Sequence of chain 1.C:
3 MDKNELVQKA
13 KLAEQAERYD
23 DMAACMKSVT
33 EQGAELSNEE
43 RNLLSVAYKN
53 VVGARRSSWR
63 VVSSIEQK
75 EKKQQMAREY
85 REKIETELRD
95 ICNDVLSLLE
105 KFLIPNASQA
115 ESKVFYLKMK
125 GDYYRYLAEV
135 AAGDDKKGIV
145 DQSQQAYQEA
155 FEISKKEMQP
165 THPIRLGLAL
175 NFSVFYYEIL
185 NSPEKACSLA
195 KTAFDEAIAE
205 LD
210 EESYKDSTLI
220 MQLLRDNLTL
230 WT

Binding-site contacts:
Ligand atom O contacts residue LYS51 of chain 1.C at 3.7 Å.
Ligand atom C contacts residue ASN52 of chain 1.C at 3.7 Å.
Ligand atom O2P contacts residue ARG129 of chain 1.C at 2.9 Å (salt-bridge).
Ligand atom O contacts residue ASN226 of chain 1.C at 3.0 Å (h-bond).
Ligand atom CE contacts residue ARG62 of chain 1.C at 3.9 Å.
Ligand atom CA contacts residue ASN175 of chain 1.C at 3.8 Å.
Ligand atom C contacts residue ASN175 of chain 1.C at 3.6 Å.
Ligand atom CD1 contacts residue ILE219 of chain 1.C at 3.9 Å (hydrophobic).
Ligand atom C contacts residue ASN226 of chain 1.C at 3.7 Å.
Ligand atom O contacts residue VAL178 of chain 1.C at 3.2 Å.
Ligand atom N contacts residue LEU174 of chain 1.C at 3.5 Å.
Ligand atom OE1 contacts residue SER47 of chain 1.C at 3.5 Å (h-bond).
Ligand atom OE1 contacts residue LYS51 of chain 1.C at 3.5 Å (salt-bridge).
Ligand atom CB contacts residue VAL178 of chain 1.C at 3.3 Å (hydrophobic).
Ligand atom O1P contacts residue ARG129 of chain 1.C at 2.9 Å (salt-bridge).
Ligand atom CB contacts residue ASN175 of chain 1.C at 3.6 Å.
Ligand atom OE2 contacts residue LYS122 of chain 1.C at 2.9 Å (salt-bridge).
Ligand atom C contacts residue LEU174 of chain 1.C at 3.9 Å (hydrophobic).
Ligand atom N contacts residue VAL178 of chain 1.C at 3.9 Å.
Ligand atom CB contacts residue ASN226 of chain 1.C at 3.3 Å.
Ligand atom O2P contacts residue ARG58 of chain 1.C at 2.9 Å (salt-bridge).
Ligand atom N contacts residue ASN175 of chain 1.C at 2.9 Å (h-bond).
Ligand atom CD1 contacts residue GLU182 of chain 1.C at 3.1 Å.
Ligand atom CA contacts residue ASN175 of chain 1.C at 3.5 Å.
Ligand atom C contacts residue VAL48 of chain 1.C at 3.7 Å (hydrophobic).
Ligand atom O1P contacts residue LYS51 of chain 1.C at 3.8 Å.
Ligand atom O3P contacts residue ARG58 of chain 1.C at 2.9 Å (salt-bridge).
Ligand atom O contacts residue ASN52 of chain 1.C at 3.0 Å (h-bond).
Ligand atom O contacts residue LEU174 of chain 1.C at 3.5 Å.
Ligand atom CD2 contacts residue ASN226 of chain 1.C at 3.7 Å.
Ligand atom C contacts residue VAL178 of chain 1.C at 3.4 Å (hydrophobic).
Ligand atom P contacts residue ARG129 of chain 1.C at 3.7 Å.
Ligand atom CA contacts residue ASN226 of chain 1.C at 3.7 Å.
Ligand atom CB contacts residue ASN175 of chain 1.C at 3.5 Å.
Ligand atom O1P contacts residue TYR130 of chain 1.C at 2.8 Å (h-bond).
Ligand atom CA contacts residue LEU174 of chain 1.C at 3.8 Å (hydrophobic).
Ligand atom NZ contacts residue ARG62 of chain 1.C at 3.4 Å (salt-bridge).
Ligand atom O3P contacts residue LYS51 of chain 1.C at 3.0 Å (salt-bridge).
Ligand atom P contacts residue ARG58 of chain 1.C at 3.7 Å.
Ligand atom NZ contacts residue ARG58 of chain 1.C at 3.2 Å (salt-bridge).

A protein and the small-molecule ligand that binds it are described below.
Small molecule (SMILES): CC(C)C[C@H](NC(=O)[C@H](CCCCN)NC(=O)[C@H](C)N)C(=O)N[C@@H](COP(=O)(O)O)C(=O)N[C@@H](CC(C)C)C(=O)N[C@@H](CCC(N)=O)C(=O)N[C@@H](CCC(=O)O)C(=O)N[C@H](C=O)CCCN=C(N)N